Sequence of chain 1.F:
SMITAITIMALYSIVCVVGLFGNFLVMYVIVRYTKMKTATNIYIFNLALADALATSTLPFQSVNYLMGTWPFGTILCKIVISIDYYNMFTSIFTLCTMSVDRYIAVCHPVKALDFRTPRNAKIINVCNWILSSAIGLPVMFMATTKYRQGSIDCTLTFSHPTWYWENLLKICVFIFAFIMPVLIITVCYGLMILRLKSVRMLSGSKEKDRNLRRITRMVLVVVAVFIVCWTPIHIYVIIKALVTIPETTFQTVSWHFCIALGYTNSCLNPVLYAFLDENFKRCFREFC

A protein and the small-molecule ligand that binds it are described below.
Small molecule (SMILES): CCC(=O)N(c1ccccc1)C1CCN(CCc2ccccc2)CC1

Binding-site contacts:
Ligand atom C23 contacts residue TRP294 of chain 1.F at 4.0 Å (hydrophobic).
Ligand atom C25 contacts residue ILE297 of chain 1.F at 4.0 Å (hydrophobic).
Ligand atom C21 contacts residue ASP148 of chain 1.F at 3.4 Å.
Ligand atom C08 contacts residue ASP148 of chain 1.F at 3.5 Å.
Ligand atom C15 contacts residue ILE145 of chain 1.F at 3.7 Å (hydrophobic).
Ligand atom C08 contacts residue TYR149 of chain 1.F at 3.6 Å (hydrophobic).
Ligand atom C04 contacts residue VAL301 of chain 1.F at 4.0 Å (hydrophobic).
Ligand atom C20 contacts residue MET152 of chain 1.F at 4.1 Å (hydrophobic).
Ligand atom C12 contacts residue ASP148 of chain 1.F at 3.6 Å.
Ligand atom N09 contacts residue GLN125 of chain 1.F at 3.7 Å.
Ligand atom C17 contacts residue ILE145 of chain 1.F at 4.0 Å (hydrophobic).
Ligand atom C14 contacts residue ILE145 of chain 1.F at 3.8 Å (hydrophobic).
Ligand atom C13 contacts residue ASP148 of chain 1.F at 3.3 Å.
Ligand atom C22 contacts residue MET152 of chain 1.F at 3.9 Å (hydrophobic).
Ligand atom C13 contacts residue GLN125 of chain 1.F at 3.8 Å.
Ligand atom C07 contacts residue ASP148 of chain 1.F at 3.6 Å.
Ligand atom C02 contacts residue MET152 of chain 1.F at 4.1 Å (hydrophobic).
Ligand atom C14 contacts residue GLN125 of chain 1.F at 4.0 Å.
Ligand atom C17 contacts residue TRP134 of chain 1.F at 3.8 Å (hydrophobic).
Ligand atom C16 contacts residue CYS218 of chain 1.F at 3.2 Å (hydrophobic).
Ligand atom C23 contacts residue TYR327 of chain 1.F at 3.9 Å (hydrophobic).
Ligand atom C22 contacts residue ASP148 of chain 1.F at 3.3 Å.
Ligand atom C10 contacts residue GLN125 of chain 1.F at 4.0 Å.
Ligand atom C24 contacts residue GLY326 of chain 1.F at 3.6 Å.
Ligand atom C21 contacts residue MET152 of chain 1.F at 3.6 Å (hydrophobic).
Ligand atom N09 contacts residue ASP148 of chain 1.F at 3.0 Å (salt-bridge).
Ligand atom C07 contacts residue TYR149 of chain 1.F at 3.9 Å (hydrophobic).
Ligand atom C10 contacts residue ASP148 of chain 1.F at 4.0 Å.
Ligand atom C22 contacts residue TYR327 of chain 1.F at 3.9 Å (hydrophobic).
Ligand atom C16 contacts residue ILE145 of chain 1.F at 3.8 Å (hydrophobic).
Ligand atom C11 contacts residue ASP148 of chain 1.F at 4.1 Å.
Ligand atom C16 contacts residue ASN128 of chain 1.F at 4.1 Å.
Ligand atom C18 contacts residue VAL144 of chain 1.F at 3.6 Å (hydrophobic).
Ligand atom C15 contacts residue CYS218 of chain 1.F at 3.8 Å (hydrophobic).
Ligand atom C19 contacts residue GLN125 of chain 1.F at 3.8 Å.
Ligand atom C04 contacts residue ILE297 of chain 1.F at 4.1 Å (hydrophobic).
Ligand atom C17 contacts residue CYS218 of chain 1.F at 3.9 Å (hydrophobic).
Ligand atom C19 contacts residue ILE145 of chain 1.F at 4.0 Å (hydrophobic).
Ligand atom C23 contacts residue GLY326 of chain 1.F at 4.0 Å.
Ligand atom C12 contacts residue GLN125 of chain 1.F at 3.5 Å.